Binding-site contacts:
Ligand atom O3 contacts residue GLU38 of chain 1.I at 2.9 Å (salt-bridge).
Ligand atom O7 contacts residue THR36 of chain 1.I at 3.9 Å.
Ligand atom O5 contacts residue GLY80 of chain 1.I at 3.9 Å.
Ligand atom O7 contacts residue ASN35 of chain 1.I at 3.5 Å (h-bond).
Ligand atom C2 contacts residue GLU38 of chain 1.I at 3.5 Å.
Ligand atom C7 contacts residue SER37 of chain 1.I at 3.9 Å.
Ligand atom C5 contacts residue PHE40 of chain 1.I at 3.6 Å (hydrophobic).
Ligand atom C3 contacts residue PHE40 of chain 1.I at 4.0 Å (hydrophobic).
Ligand atom O7 contacts residue GLU38 of chain 1.I at 3.0 Å (salt-bridge).
Ligand atom C3 contacts residue GLU38 of chain 1.I at 3.6 Å.
Ligand atom C5 contacts residue GLU38 of chain 1.I at 3.5 Å.
Ligand atom O6 contacts residue GLN76 of chain 1.I at 3.3 Å (h-bond).
Ligand atom C5 contacts residue ASN35 of chain 1.I at 3.6 Å.
Ligand atom O7 contacts residue SER37 of chain 1.I at 2.9 Å.
Ligand atom C8 contacts residue SER37 of chain 1.I at 3.8 Å.
Ligand atom C6 contacts residue GLN76 of chain 1.I at 3.5 Å.
Ligand atom O5 contacts residue GLU38 of chain 1.I at 3.4 Å (salt-bridge).
Ligand atom O6 contacts residue GLU38 of chain 1.I at 3.3 Å (salt-bridge).
Ligand atom C4 contacts residue GLU38 of chain 1.I at 3.8 Å.
Ligand atom C8 contacts residue GLN76 of chain 1.I at 3.5 Å.
Ligand atom C1 contacts residue ASN35 of chain 1.I at 1.4 Å.
Ligand atom O5 contacts residue PHE40 of chain 1.I at 3.7 Å.
Ligand atom C2 contacts residue ASN35 of chain 1.I at 2.5 Å.
Ligand atom C6 contacts residue GLN76 of chain 1.I at 3.2 Å.
Ligand atom C5 contacts residue GLN76 of chain 1.I at 3.5 Å.
Ligand atom O5 contacts residue GLN76 of chain 1.I at 2.8 Å (h-bond).
Ligand atom N2 contacts residue ASN35 of chain 1.I at 3.0 Å (h-bond).
Ligand atom O5 contacts residue ASN35 of chain 1.I at 2.3 Å (h-bond).
Ligand atom C3 contacts residue GLU38 of chain 1.I at 3.5 Å.
Ligand atom C4 contacts residue GLU38 of chain 1.I at 3.8 Å.
Ligand atom C8 contacts residue THR36 of chain 1.I at 3.3 Å.
Ligand atom O6 contacts residue PHE40 of chain 1.I at 3.9 Å.
Ligand atom O3 contacts residue GLU38 of chain 1.I at 2.6 Å (salt-bridge).
Ligand atom C8 contacts residue ASN35 of chain 1.I at 3.2 Å.
Ligand atom C7 contacts residue ASN35 of chain 1.I at 3.2 Å.
Ligand atom O2 contacts residue GLU38 of chain 1.I at 3.3 Å.
Ligand atom C1 contacts residue GLN76 of chain 1.I at 3.3 Å.
Ligand atom C6 contacts residue GLU38 of chain 1.I at 3.9 Å.
Ligand atom C1 contacts residue GLU38 of chain 1.I at 3.7 Å.
Ligand atom C3 contacts residue ASN35 of chain 1.I at 3.8 Å.

This small molecule binds to this protein.
Small molecule (SMILES): CC(=O)N[C@H]1[C@H](O[C@H]2[C@H](O)[C@@H](NC(C)=O)CO[C@@H]2CO[C@@H]2O[C@@H](C)[C@@H](O)[C@@H](O)[C@@H]2O)O[C@H](CO)[C@@H](O)[C@@H]1O

Sequence of chain 1.I:
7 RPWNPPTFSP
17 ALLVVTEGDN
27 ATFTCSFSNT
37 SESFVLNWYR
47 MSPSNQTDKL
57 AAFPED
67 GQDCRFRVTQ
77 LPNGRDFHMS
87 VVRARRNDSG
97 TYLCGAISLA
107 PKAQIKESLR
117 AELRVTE